This small molecule binds to this protein.
Small molecule (SMILES): CC(=O)N[C@@H]1[C@@H](O)[C@H](O)[C@@H](CO)O[C@H]1O

Sequence of chain 1.I:
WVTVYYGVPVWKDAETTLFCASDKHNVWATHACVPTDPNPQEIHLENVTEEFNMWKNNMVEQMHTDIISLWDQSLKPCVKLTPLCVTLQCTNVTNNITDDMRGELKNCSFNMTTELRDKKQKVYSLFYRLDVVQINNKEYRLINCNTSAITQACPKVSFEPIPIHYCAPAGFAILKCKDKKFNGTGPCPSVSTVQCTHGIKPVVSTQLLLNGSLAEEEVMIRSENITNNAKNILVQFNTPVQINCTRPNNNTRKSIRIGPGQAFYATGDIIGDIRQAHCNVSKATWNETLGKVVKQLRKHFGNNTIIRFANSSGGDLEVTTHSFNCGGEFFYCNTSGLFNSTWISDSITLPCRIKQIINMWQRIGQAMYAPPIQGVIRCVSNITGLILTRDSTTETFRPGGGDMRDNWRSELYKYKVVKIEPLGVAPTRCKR

Binding-site contacts:
Ligand atom O5 contacts residue ASN306 of chain 1.I at 2.5 Å (h-bond).
Ligand atom C5 contacts residue ILE327 of chain 1.I at 4.0 Å (hydrophobic).
Ligand atom C8 contacts residue ASN306 of chain 1.I at 4.1 Å.
Ligand atom O5 contacts residue ILE327 of chain 1.I at 3.4 Å.
Ligand atom C8 contacts residue VAL445 of chain 1.I at 3.5 Å (hydrophobic).
Ligand atom O7 contacts residue ASN306 of chain 1.I at 3.5 Å (h-bond).
Ligand atom N2 contacts residue ASN306 of chain 1.I at 3.0 Å (h-bond).
Ligand atom C1 contacts residue ASN306 of chain 1.I at 1.5 Å.
Ligand atom C5 contacts residue ASN306 of chain 1.I at 3.8 Å.
Ligand atom C2 contacts residue ASN306 of chain 1.I at 2.6 Å.
Ligand atom C4 contacts residue ASN306 of chain 1.I at 4.4 Å.
Ligand atom C1 contacts residue ILE327 of chain 1.I at 3.9 Å (hydrophobic).
Ligand atom C8 contacts residue GLY444 of chain 1.I at 4.3 Å.
Ligand atom C7 contacts residue VAL445 of chain 1.I at 4.3 Å (hydrophobic).
Ligand atom C3 contacts residue ASN306 of chain 1.I at 3.9 Å.
Ligand atom C6 contacts residue ILE327 of chain 1.I at 4.2 Å (hydrophobic).
Ligand atom C7 contacts residue ASN306 of chain 1.I at 3.5 Å.